The small molecule below binds the protein below.
Small molecule (SMILES): CC(C)C[C@H](NC(=O)[C@H](CCc1ccccc1)NC(=O)CN1CCOCC1)C(=O)N[C@@H](Cc1ccccc1)C(=O)N[C@@H](CC(C)C)[C@@H](O)C(C)(C)O

Sequence of chain 1.N:
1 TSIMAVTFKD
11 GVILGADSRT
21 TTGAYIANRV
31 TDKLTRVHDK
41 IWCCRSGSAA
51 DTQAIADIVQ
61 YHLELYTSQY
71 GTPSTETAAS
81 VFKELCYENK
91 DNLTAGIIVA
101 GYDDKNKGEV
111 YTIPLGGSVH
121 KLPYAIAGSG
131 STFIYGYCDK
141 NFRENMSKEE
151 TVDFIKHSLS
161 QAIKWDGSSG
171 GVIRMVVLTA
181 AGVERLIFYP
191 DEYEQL

Sequence of chain 1.H:
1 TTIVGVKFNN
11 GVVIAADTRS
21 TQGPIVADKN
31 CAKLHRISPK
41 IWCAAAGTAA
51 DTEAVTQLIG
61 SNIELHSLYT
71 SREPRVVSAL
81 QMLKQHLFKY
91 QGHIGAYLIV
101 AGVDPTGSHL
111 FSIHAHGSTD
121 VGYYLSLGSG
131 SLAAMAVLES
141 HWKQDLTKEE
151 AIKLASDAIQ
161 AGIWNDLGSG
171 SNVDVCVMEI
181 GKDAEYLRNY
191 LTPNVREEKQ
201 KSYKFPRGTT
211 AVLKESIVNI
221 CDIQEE

Binding-site contacts:
Ligand atom C47 contacts residue THR1 of chain 1.N at 1.4 Å.
Ligand atom O48 contacts residue GLY47 of chain 1.N at 3.1 Å (h-bond).
Ligand atom O40 contacts residue THR20 of chain 1.N at 3.5 Å.
Ligand atom C39 contacts residue GLY47 of chain 1.N at 3.7 Å.
Ligand atom O9 contacts residue THR22 of chain 1.N at 3.8 Å.
Ligand atom C26 contacts residue SER118 of chain 1.H at 3.2 Å.
Ligand atom O60 contacts residue SO41 of chain 1.OA at 3.0 Å (h-bond).
Ligand atom N41 contacts residue GLY47 of chain 1.N at 3.0 Å (h-bond).
Ligand atom N4 contacts residue THR22 of chain 1.N at 3.8 Å.
Ligand atom C46 contacts residue ARG45 of chain 1.N at 3.5 Å.
Ligand atom C43 contacts residue THR1 of chain 1.N at 2.8 Å.
Ligand atom C58 contacts residue SER129 of chain 1.N at 3.1 Å.
Ligand atom C43 contacts residue GLY47 of chain 1.N at 3.7 Å.
Ligand atom C38 contacts residue SER48 of chain 1.N at 3.6 Å.
Ligand atom C45 contacts residue THR20 of chain 1.N at 3.4 Å.
Ligand atom C23 contacts residue THR21 of chain 1.N at 3.5 Å.
Ligand atom C51 contacts residue THR1 of chain 1.N at 2.5 Å.
Ligand atom C59 contacts residue SER168 of chain 1.N at 3.1 Å.
Ligand atom O21 contacts residue THR21 of chain 1.N at 3.6 Å.
Ligand atom O40 contacts residue THR21 of chain 1.N at 3.1 Å (h-bond).
Ligand atom C27 contacts residue ALA27 of chain 1.N at 3.8 Å (hydrophobic).
Ligand atom C27 contacts residue THR22 of chain 1.N at 2.9 Å.
Ligand atom C38 contacts residue GLY47 of chain 1.N at 3.5 Å.
Ligand atom N30 contacts residue THR21 of chain 1.N at 3.1 Å (h-bond).
Ligand atom N41 contacts residue THR1 of chain 1.N at 3.7 Å.
Ligand atom O60 contacts residue THR1 of chain 1.N at 3.7 Å.
Ligand atom C58 contacts residue THR1 of chain 1.N at 1.5 Å.
Ligand atom C42 contacts residue THR1 of chain 1.N at 2.4 Å.
Ligand atom C59 contacts residue THR1 of chain 1.N at 3.1 Å.
Ligand atom C58 contacts residue SO41 of chain 1.OA at 3.5 Å.
Ligand atom O48 contacts residue SER46 of chain 1.N at 3.7 Å.
Ligand atom O48 contacts residue THR1 of chain 1.N at 2.3 Å (h-bond).
Ligand atom C26 contacts residue HIS114 of chain 1.H at 3.5 Å.
Ligand atom C37 contacts residue SER48 of chain 1.N at 3.8 Å.
Ligand atom C59 contacts residue ARG19 of chain 1.N at 3.5 Å.
Ligand atom O48 contacts residue SO41 of chain 1.OA at 2.8 Å (h-bond).
Ligand atom C58 contacts residue SER168 of chain 1.N at 3.7 Å.
Ligand atom O29 contacts residue ALA49 of chain 1.N at 3.0 Å (h-bond).
Ligand atom C46 contacts residue THR52 of chain 1.N at 3.8 Å.
Ligand atom C31 contacts residue GLY47 of chain 1.N at 3.4 Å.